Binding-site contacts:
Ligand atom C1 contacts residue ASN17 of chain 1.A at 1.4 Å.
Ligand atom C8 contacts residue PHE12 of chain 1.A at 4.0 Å (hydrophobic).
Ligand atom C4 contacts residue ASN17 of chain 1.A at 4.2 Å.
Ligand atom O5 contacts residue ASN17 of chain 1.A at 2.3 Å (h-bond).
Ligand atom C7 contacts residue GLY13 of chain 1.A at 3.9 Å.
Ligand atom C5 contacts residue ASN17 of chain 1.A at 4.0 Å.
Ligand atom C8 contacts residue GLY13 of chain 1.A at 3.8 Å.
Ligand atom O7 contacts residue ASN17 of chain 1.A at 4.0 Å.
Ligand atom C6 contacts residue ASN17 of chain 1.A at 4.4 Å.
Ligand atom C3 contacts residue ASN17 of chain 1.A at 3.8 Å.
Ligand atom N2 contacts residue ASN17 of chain 1.A at 3.0 Å (h-bond).
Ligand atom C7 contacts residue ASN17 of chain 1.A at 3.8 Å.
Ligand atom O7 contacts residue GLY13 of chain 1.A at 3.6 Å.
Ligand atom C6 contacts residue ASN17 of chain 1.A at 3.6 Å.
Ligand atom C2 contacts residue ASN17 of chain 1.A at 2.4 Å.
Ligand atom O5 contacts residue ASN17 of chain 1.A at 4.0 Å.
Ligand atom C5 contacts residue ASN17 of chain 1.A at 3.6 Å.

A small-molecule ligand and the protein it binds are described below.
Small molecule (SMILES): CC(=O)N[C@H]1[C@H](O[C@H]2[C@H](O)[C@@H](NC(C)=O)CO[C@@H]2CO[C@@H]2O[C@@H](C)[C@@H](O)[C@@H](O)[C@@H]2O)O[C@H](CO)[C@@H](O[C@@H]2O[C@H](CO)[C@@H](O)[C@H](O)[C@@H]2O)[C@@H]1O

Sequence of chain 1.A:
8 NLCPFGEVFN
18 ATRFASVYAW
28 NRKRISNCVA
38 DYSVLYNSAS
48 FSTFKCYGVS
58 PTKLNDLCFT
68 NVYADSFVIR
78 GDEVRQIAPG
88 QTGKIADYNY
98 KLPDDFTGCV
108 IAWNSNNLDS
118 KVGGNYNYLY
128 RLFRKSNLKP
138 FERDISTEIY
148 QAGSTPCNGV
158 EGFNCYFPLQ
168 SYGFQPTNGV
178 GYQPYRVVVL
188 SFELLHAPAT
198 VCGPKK